Sequence of chain 1.A:
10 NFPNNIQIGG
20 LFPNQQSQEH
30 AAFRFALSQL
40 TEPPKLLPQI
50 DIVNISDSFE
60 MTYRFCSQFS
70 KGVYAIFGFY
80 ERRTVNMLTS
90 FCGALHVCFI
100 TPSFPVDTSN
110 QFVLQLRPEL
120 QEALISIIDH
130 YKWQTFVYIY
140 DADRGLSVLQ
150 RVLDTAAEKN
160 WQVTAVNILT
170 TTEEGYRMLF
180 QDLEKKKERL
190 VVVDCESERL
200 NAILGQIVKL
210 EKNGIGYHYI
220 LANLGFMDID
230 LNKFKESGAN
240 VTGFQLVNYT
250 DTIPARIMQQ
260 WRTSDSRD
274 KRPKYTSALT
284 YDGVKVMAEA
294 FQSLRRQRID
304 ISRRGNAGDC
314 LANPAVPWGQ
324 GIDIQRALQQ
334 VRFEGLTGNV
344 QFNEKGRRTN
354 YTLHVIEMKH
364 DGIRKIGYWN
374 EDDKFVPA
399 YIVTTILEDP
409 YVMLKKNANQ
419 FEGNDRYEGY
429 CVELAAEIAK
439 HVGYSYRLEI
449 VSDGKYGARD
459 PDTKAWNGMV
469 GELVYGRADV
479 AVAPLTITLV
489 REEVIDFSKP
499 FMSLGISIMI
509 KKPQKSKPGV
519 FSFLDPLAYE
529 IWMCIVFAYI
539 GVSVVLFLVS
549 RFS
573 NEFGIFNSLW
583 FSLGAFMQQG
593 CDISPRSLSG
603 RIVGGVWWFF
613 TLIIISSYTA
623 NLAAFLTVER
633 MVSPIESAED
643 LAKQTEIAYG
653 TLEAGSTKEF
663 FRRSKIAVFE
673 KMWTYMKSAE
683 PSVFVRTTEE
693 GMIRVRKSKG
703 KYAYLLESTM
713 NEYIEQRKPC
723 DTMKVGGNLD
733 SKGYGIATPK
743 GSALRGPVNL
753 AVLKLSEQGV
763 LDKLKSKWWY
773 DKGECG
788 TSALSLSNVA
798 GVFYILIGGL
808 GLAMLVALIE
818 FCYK

Binding-site contacts:
Ligand atom N2 contacts residue ASN239 of chain 1.A at 3.4 Å (h-bond).
Ligand atom C2 contacts residue ASN239 of chain 1.A at 2.5 Å.
Ligand atom C7 contacts residue ASN239 of chain 1.A at 4.3 Å.
Ligand atom C4 contacts residue ASN239 of chain 1.A at 3.8 Å.
Ligand atom C8 contacts residue TYR130 of chain 1.A at 3.5 Å (hydrophobic).
Ligand atom C3 contacts residue ASN239 of chain 1.A at 3.7 Å.
Ligand atom C5 contacts residue ASN239 of chain 1.A at 2.9 Å.
Ligand atom C1 contacts residue ASN239 of chain 1.A at 1.4 Å.
Ligand atom O7 contacts residue TYR130 of chain 1.A at 3.5 Å.
Ligand atom C7 contacts residue TYR130 of chain 1.A at 4.0 Å (hydrophobic).
Ligand atom O5 contacts residue ASN239 of chain 1.A at 1.5 Å (h-bond).
Ligand atom C6 contacts residue ASN239 of chain 1.A at 3.7 Å.

The protein below binds the small molecule below.
Small molecule (SMILES): CC(=O)N[C@H]1[C@H](O[C@H]2[C@H](O)[C@@H](NC(C)=O)CO[C@@H]2CO)O[C@H](CO)[C@@H](O)[C@@H]1O